A protein and the small-molecule ligand that binds it are described below.
Small molecule (SMILES): CC(=O)N[C@@H]1[C@@H](O)[C@H](O)[C@@H](CO)O[C@H]1O

Binding-site contacts:
Ligand atom C4 contacts residue ASN373 of chain 1.B at 4.2 Å.
Ligand atom C1 contacts residue ARG348 of chain 1.B at 4.3 Å.
Ligand atom C1 contacts residue ASN373 of chain 1.B at 1.4 Å.
Ligand atom C8 contacts residue PRO372 of chain 1.B at 3.8 Å (hydrophobic).
Ligand atom C6 contacts residue ARG348 of chain 1.B at 3.6 Å.
Ligand atom C2 contacts residue ASN373 of chain 1.B at 2.3 Å.
Ligand atom C5 contacts residue ASN373 of chain 1.B at 3.6 Å.
Ligand atom N2 contacts residue ASN373 of chain 1.B at 2.7 Å (h-bond).
Ligand atom O5 contacts residue ASN373 of chain 1.B at 2.4 Å (h-bond).
Ligand atom C7 contacts residue LEU345 of chain 1.B at 4.0 Å (hydrophobic).
Ligand atom C4 contacts residue ARG348 of chain 1.B at 4.3 Å.
Ligand atom C5 contacts residue ARG348 of chain 1.B at 3.9 Å.
Ligand atom O5 contacts residue ARG348 of chain 1.B at 3.3 Å (salt-bridge).
Ligand atom O6 contacts residue ARG348 of chain 1.B at 3.7 Å.
Ligand atom C8 contacts residue LEU345 of chain 1.B at 3.3 Å (hydrophobic).
Ligand atom O7 contacts residue SER346 of chain 1.B at 3.3 Å (h-bond).
Ligand atom O7 contacts residue LEU345 of chain 1.B at 4.1 Å.
Ligand atom C7 contacts residue ASN373 of chain 1.B at 3.3 Å.
Ligand atom O7 contacts residue ASN373 of chain 1.B at 3.7 Å.
Ligand atom C8 contacts residue ASN373 of chain 1.B at 4.2 Å.
Ligand atom C3 contacts residue ASN373 of chain 1.B at 3.7 Å.
Ligand atom C7 contacts residue SER346 of chain 1.B at 4.3 Å.

Sequence of chain 1.B:
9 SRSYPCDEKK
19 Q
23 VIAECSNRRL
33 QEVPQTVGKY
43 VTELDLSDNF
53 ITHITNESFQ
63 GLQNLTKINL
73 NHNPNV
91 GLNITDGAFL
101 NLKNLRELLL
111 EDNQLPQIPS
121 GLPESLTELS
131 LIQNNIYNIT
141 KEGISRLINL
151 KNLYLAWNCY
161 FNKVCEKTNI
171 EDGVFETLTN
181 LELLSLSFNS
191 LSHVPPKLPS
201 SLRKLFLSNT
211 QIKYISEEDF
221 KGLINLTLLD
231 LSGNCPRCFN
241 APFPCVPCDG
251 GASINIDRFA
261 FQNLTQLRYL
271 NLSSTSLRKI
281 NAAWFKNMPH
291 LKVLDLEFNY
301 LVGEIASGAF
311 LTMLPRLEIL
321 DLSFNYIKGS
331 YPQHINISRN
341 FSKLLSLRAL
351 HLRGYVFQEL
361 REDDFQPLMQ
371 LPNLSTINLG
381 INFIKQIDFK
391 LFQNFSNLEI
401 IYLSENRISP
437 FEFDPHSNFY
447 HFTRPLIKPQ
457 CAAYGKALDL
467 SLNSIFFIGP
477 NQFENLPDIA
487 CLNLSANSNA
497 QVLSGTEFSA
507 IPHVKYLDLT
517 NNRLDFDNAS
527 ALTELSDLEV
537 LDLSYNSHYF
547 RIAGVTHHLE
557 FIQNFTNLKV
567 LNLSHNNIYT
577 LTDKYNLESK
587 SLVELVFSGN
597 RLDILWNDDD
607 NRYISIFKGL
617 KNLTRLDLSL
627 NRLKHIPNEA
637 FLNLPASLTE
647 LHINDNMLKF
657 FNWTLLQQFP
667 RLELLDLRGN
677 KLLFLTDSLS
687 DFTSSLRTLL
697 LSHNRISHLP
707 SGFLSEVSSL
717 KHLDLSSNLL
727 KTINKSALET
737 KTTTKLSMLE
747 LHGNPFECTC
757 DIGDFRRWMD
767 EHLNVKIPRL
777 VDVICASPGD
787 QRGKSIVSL